Sequence of chain 3.A:
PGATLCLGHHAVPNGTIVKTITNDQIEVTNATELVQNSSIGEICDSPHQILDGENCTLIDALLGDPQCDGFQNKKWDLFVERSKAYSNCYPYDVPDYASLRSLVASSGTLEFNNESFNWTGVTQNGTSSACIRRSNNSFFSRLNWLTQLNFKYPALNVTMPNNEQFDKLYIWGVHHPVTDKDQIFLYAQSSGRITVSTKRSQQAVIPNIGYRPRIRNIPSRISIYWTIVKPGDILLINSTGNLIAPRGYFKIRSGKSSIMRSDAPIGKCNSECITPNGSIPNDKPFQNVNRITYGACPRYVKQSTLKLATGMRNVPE

Binding-site contacts:
Ligand atom C7 contacts residue GLN124 of chain 3.A at 4.5 Å.
Ligand atom C2 contacts residue ASN125 of chain 3.A at 2.5 Å.
Ligand atom C5 contacts residue ASN125 of chain 3.A at 3.6 Å.
Ligand atom C1 contacts residue ASN125 of chain 3.A at 1.4 Å.
Ligand atom N2 contacts residue ASN125 of chain 3.A at 3.1 Å (h-bond).
Ligand atom C8 contacts residue GLN124 of chain 3.A at 4.1 Å.
Ligand atom O7 contacts residue ASN125 of chain 3.A at 3.7 Å.
Ligand atom C3 contacts residue ASN125 of chain 3.A at 3.8 Å.
Ligand atom C4 contacts residue ASN125 of chain 3.A at 4.2 Å.
Ligand atom C7 contacts residue ASN125 of chain 3.A at 3.6 Å.
Ligand atom O5 contacts residue ASN125 of chain 3.A at 2.3 Å (h-bond).

This protein binds this small molecule.
Small molecule (SMILES): CC(=O)N[C@@H]1[C@@H](O)[C@H](O)[C@@H](CO)O[C@H]1O